Sequence of chain 1.K:
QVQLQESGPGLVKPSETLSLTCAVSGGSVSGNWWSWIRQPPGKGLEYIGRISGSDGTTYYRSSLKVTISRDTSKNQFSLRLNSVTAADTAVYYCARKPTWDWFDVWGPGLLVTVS

Binding-site contacts:
Ligand atom C1 contacts residue GLN1 of chain 1.K at 4.0 Å.
Ligand atom C3 contacts residue ASN125 of chain 1.I at 3.8 Å.
Ligand atom O6 contacts residue GLN128 of chain 1.I at 4.5 Å.
Ligand atom O5 contacts residue ASN125 of chain 1.I at 2.4 Å (h-bond).
Ligand atom C1 contacts residue ASN125 of chain 1.I at 1.4 Å.
Ligand atom O7 contacts residue TRP102 of chain 1.K at 4.4 Å.
Ligand atom C8 contacts residue ASN125 of chain 1.I at 3.3 Å.
Ligand atom C6 contacts residue GLN1 of chain 1.K at 3.4 Å.
Ligand atom C2 contacts residue ASN125 of chain 1.I at 2.5 Å.
Ligand atom O7 contacts residue ASN125 of chain 1.I at 4.2 Å.
Ligand atom C4 contacts residue GLN1 of chain 1.K at 4.1 Å.
Ligand atom C4 contacts residue ASN125 of chain 1.I at 4.3 Å.
Ligand atom C8 contacts residue ASN56 of chain 1.L at 4.5 Å.
Ligand atom C8 contacts residue TRP102 of chain 1.K at 4.1 Å (hydrophobic).
Ligand atom C7 contacts residue ASN125 of chain 1.I at 3.3 Å.
Ligand atom C5 contacts residue GLN1 of chain 1.K at 4.3 Å.
Ligand atom O4 contacts residue GLN1 of chain 1.K at 4.3 Å.
Ligand atom N2 contacts residue ASN125 of chain 1.I at 2.9 Å (h-bond).
Ligand atom O6 contacts residue GLN1 of chain 1.K at 4.4 Å.
Ligand atom O7 contacts residue PHE103 of chain 1.K at 3.9 Å.
Ligand atom C5 contacts residue ASN125 of chain 1.I at 3.6 Å.

The small molecule below binds the protein below.
Small molecule (SMILES): CC(=O)N[C@H]1[C@H](O[C@H]2[C@H](O)[C@@H](NC(C)=O)CO[C@@H]2CO)O[C@H](CO)[C@@H](O[C@@H]2O[C@H](CO)[C@@H](O)[C@H](O)[C@@H]2O)[C@@H]1O

Sequence of chain 1.I:
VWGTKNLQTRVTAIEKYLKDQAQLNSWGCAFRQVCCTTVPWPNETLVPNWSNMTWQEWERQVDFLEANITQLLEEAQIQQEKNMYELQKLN

Sequence of chain 1.L:
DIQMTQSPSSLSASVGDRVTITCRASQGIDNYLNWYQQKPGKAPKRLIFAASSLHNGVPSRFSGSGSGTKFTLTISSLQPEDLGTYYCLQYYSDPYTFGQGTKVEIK